A small-molecule ligand and the protein it binds are described below.
Small molecule (SMILES): COc1nc(C(=O)NCC(=O)O)c(O)c2ccc(Oc3c(C)cc(C(=O)c4ccccc4)cc3C)cc12

Binding-site contacts:
Ligand atom C12 contacts residue ARG81 of chain 1.A at 3.4 Å.
Ligand atom O4 contacts residue ALA78 of chain 1.A at 3.6 Å.
Ligand atom C1 contacts residue ILE152 of chain 1.A at 3.6 Å (hydrophobic).
Ligand atom C12 contacts residue ARG115 of chain 1.A at 3.5 Å.
Ligand atom C21 contacts residue HIS234 of chain 1.A at 3.5 Å.
Ligand atom C11 contacts residue MET112 of chain 1.A at 3.6 Å (hydrophobic).
Ligand atom O3 contacts residue ASN130 of chain 1.A at 3.7 Å.
Ligand atom C17 contacts residue LEU145 of chain 1.A at 3.4 Å (hydrophobic).
Ligand atom O1 contacts residue ALA116 of chain 1.A at 3.3 Å.
Ligand atom O2 contacts residue ASN32 of chain 1.A at 3.6 Å (h-bond).
Ligand atom C26 contacts residue ILE75 of chain 1.A at 3.1 Å (hydrophobic).
Ligand atom C10 contacts residue LEU129 of chain 1.A at 3.5 Å (hydrophobic).
Ligand atom O29 contacts residue LEU145 of chain 1.A at 3.2 Å.
Ligand atom C24 contacts residue MET241 of chain 1.A at 3.4 Å (hydrophobic).
Ligand atom C24 contacts residue PHE68 of chain 1.A at 3.3 Å (hydrophobic).
Ligand atom C16 contacts residue LEU145 of chain 1.A at 3.5 Å (hydrophobic).
Ligand atom C18 contacts residue HIS234 of chain 1.A at 3.1 Å.
Ligand atom C27 contacts residue GLY143 of chain 1.A at 3.0 Å.
Ligand atom C22 contacts residue PHE238 of chain 1.A at 3.3 Å (hydrophobic).
Ligand atom C13 contacts residue ARG81 of chain 1.A at 3.2 Å.
Ligand atom N2 contacts residue ARG81 of chain 1.A at 3.4 Å (salt-bridge).
Ligand atom O4 contacts residue LEU129 of chain 1.A at 3.5 Å.
Ligand atom O4 contacts residue ASN130 of chain 1.A at 3.2 Å (h-bond).
Ligand atom O1 contacts residue MET112 of chain 1.A at 3.5 Å (h-bond).
Ligand atom C16 contacts residue GLY143 of chain 1.A at 3.7 Å.
Ligand atom O1 contacts residue THR128 of chain 1.A at 3.6 Å.
Ligand atom C25 contacts residue PHE68 of chain 1.A at 3.4 Å (hydrophobic).
Ligand atom C22 contacts residue PHE254 of chain 1.A at 3.5 Å (hydrophobic).
Ligand atom O29 contacts residue HIS234 of chain 1.A at 3.6 Å.
Ligand atom C28 contacts residue GLY144 of chain 1.A at 3.5 Å.
Ligand atom O6 contacts residue MET109 of chain 1.A at 3.6 Å.
Ligand atom O2 contacts residue ARG81 of chain 1.A at 2.9 Å (salt-bridge).
Ligand atom C27 contacts residue PHE71 of chain 1.A at 3.3 Å (hydrophobic).
Ligand atom O1 contacts residue LEU129 of chain 1.A at 3.4 Å.
Ligand atom C21 contacts residue PHE254 of chain 1.A at 3.6 Å (hydrophobic).
Ligand atom C23 contacts residue PHE238 of chain 1.A at 3.6 Å (hydrophobic).
Ligand atom O29 contacts residue GLY144 of chain 1.A at 3.1 Å (h-bond).
Ligand atom O3 contacts residue ARG119 of chain 1.A at 3.5 Å (salt-bridge).
Ligand atom N1 contacts residue MET112 of chain 1.A at 3.3 Å (h-bond).
Ligand atom C28 contacts residue HIS234 of chain 1.A at 3.6 Å.

Sequence of chain 1.A:
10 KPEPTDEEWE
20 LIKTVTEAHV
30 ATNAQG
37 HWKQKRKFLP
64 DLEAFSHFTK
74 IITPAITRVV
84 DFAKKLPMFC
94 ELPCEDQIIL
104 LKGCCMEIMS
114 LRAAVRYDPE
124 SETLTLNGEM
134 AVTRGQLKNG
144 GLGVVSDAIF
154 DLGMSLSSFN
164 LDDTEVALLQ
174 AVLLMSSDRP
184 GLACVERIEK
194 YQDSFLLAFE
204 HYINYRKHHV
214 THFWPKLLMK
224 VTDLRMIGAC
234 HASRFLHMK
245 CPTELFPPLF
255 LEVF